Binding-site contacts:
Ligand atom O3 contacts residue ARG295 of chain 1.A at 4.2 Å.
Ligand atom O2 contacts residue SER214 of chain 1.A at 3.6 Å.
Ligand atom O2 contacts residue PHE277 of chain 1.A at 3.6 Å.
Ligand atom C3 contacts residue VAL286 of chain 1.A at 4.0 Å (hydrophobic).
Ligand atom O2 contacts residue PHE216 of chain 1.A at 3.5 Å.
Ligand atom O4 contacts residue VAL286 of chain 1.A at 3.7 Å.
Ligand atom C2 contacts residue PHE277 of chain 1.A at 4.4 Å (hydrophobic).
Ligand atom O3 contacts residue THR297 of chain 1.A at 2.6 Å (h-bond).
Ligand atom O1 contacts residue SER214 of chain 1.A at 3.2 Å (h-bond).
Ligand atom C3 contacts residue LEU228 of chain 1.A at 4.3 Å (hydrophobic).
Ligand atom O1 contacts residue ASP191 of chain 1.A at 3.1 Å (salt-bridge).
Ligand atom C5 contacts residue PHE216 of chain 1.A at 4.2 Å (hydrophobic).
Ligand atom O5 contacts residue HIS284 of chain 1.A at 3.2 Å (h-bond).
Ligand atom C1 contacts residue FE21 of chain 1.B at 3.0 Å.
Ligand atom O1 contacts residue PHE277 of chain 1.A at 3.8 Å.
Ligand atom C3 contacts residue FE21 of chain 1.B at 4.4 Å.
Ligand atom O3 contacts residue ARG178 of chain 1.A at 3.2 Å (salt-bridge).
Ligand atom O2 contacts residue TYR215 of chain 1.A at 4.2 Å.
Ligand atom C2 contacts residue FE21 of chain 1.B at 3.0 Å.
Ligand atom O5 contacts residue FE21 of chain 1.B at 2.2 Å.
Ligand atom C1 contacts residue ASP191 of chain 1.A at 4.3 Å.
Ligand atom O5 contacts residue ASP191 of chain 1.A at 4.4 Å.
Ligand atom O1 contacts residue PHE301 of chain 1.A at 4.4 Å.
Ligand atom O4 contacts residue THR297 of chain 1.A at 3.6 Å.
Ligand atom C2 contacts residue HIS284 of chain 1.A at 3.9 Å.
Ligand atom O2 contacts residue FE21 of chain 1.B at 4.3 Å.
Ligand atom C1 contacts residue HIS284 of chain 1.A at 4.1 Å.
Ligand atom O4 contacts residue ILE186 of chain 1.A at 4.3 Å.
Ligand atom O3 contacts residue PHE216 of chain 1.A at 3.9 Å.
Ligand atom C5 contacts residue THR297 of chain 1.A at 3.5 Å.
Ligand atom O4 contacts residue ARG295 of chain 1.A at 2.7 Å (salt-bridge).
Ligand atom O5 contacts residue HIS189 of chain 1.A at 3.3 Å (h-bond).
Ligand atom O1 contacts residue HIS284 of chain 1.A at 3.5 Å (h-bond).
Ligand atom C5 contacts residue ARG178 of chain 1.A at 3.8 Å.
Ligand atom C1 contacts residue SER214 of chain 1.A at 3.8 Å.
Ligand atom C1 contacts residue PHE277 of chain 1.A at 3.8 Å (hydrophobic).
Ligand atom O1 contacts residue FE21 of chain 1.B at 2.3 Å.
Ligand atom C4 contacts residue ARG178 of chain 1.A at 3.4 Å.
Ligand atom C3 contacts residue PHE216 of chain 1.A at 4.2 Å (hydrophobic).
Ligand atom C5 contacts residue ARG295 of chain 1.A at 3.8 Å.

The small molecule below binds the protein below.
Small molecule (SMILES): O=C(O)CCC(=O)C(=O)O

Sequence of chain 1.A:
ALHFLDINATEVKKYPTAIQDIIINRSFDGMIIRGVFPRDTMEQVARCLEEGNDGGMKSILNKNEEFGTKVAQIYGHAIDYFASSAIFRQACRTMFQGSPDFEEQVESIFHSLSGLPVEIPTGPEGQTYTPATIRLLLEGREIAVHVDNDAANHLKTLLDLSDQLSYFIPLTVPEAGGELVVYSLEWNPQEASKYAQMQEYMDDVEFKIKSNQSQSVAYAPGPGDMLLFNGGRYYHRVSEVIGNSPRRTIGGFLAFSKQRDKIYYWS